Sequence of chain 3.A:
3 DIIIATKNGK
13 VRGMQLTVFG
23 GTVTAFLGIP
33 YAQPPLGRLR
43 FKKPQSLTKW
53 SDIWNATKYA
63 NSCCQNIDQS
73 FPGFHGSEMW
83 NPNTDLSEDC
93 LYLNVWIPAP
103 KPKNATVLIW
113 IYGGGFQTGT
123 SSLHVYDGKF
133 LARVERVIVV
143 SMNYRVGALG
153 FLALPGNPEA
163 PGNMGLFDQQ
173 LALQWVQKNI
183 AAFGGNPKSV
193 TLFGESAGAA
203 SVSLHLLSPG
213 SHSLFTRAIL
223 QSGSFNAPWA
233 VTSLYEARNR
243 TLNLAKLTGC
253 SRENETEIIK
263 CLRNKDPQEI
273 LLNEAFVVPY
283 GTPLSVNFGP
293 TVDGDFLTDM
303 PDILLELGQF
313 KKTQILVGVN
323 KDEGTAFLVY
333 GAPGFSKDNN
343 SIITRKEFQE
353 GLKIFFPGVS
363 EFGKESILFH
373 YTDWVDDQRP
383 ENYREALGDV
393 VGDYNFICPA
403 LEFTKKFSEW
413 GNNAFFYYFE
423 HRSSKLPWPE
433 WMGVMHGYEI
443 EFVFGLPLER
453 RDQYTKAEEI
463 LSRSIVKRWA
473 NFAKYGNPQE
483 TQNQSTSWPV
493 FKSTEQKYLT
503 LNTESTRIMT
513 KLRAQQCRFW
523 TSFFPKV

This small molecule binds to this protein.
Small molecule (SMILES): O=C(/C=C/C=C/c1ccc2c(c1)OCO2)NCCCCCC[PH](c1ccccc1)(c1ccccc1)c1ccccc1

Binding-site contacts:
Ligand atom C18 contacts residue ASN68 of chain 3.A at 3.9 Å.
Ligand atom C39 contacts residue MET437 of chain 3.A at 3.7 Å (hydrophobic).
Ligand atom C28 contacts residue PHE329 of chain 3.A at 2.0 Å (hydrophobic).
Ligand atom C26 contacts residue PHE329 of chain 3.A at 3.9 Å (hydrophobic).
Ligand atom C32 contacts residue GLY115 of chain 3.A at 4.0 Å.
Ligand atom C25 contacts residue LEA1 of chain 3.K at 3.4 Å.
Ligand atom C39 contacts residue TRP430 of chain 3.A at 3.6 Å (hydrophobic).
Ligand atom C20 contacts residue ASP70 of chain 3.A at 3.8 Å.
Ligand atom C31 contacts residue TRP82 of chain 3.A at 3.8 Å (hydrophobic).
Ligand atom C33 contacts residue GLY115 of chain 3.A at 3.9 Å.
Ligand atom C28 contacts residue LEA1 of chain 3.K at 3.6 Å.
Ligand atom N16 contacts residue ILE69 of chain 3.A at 3.0 Å (h-bond).
Ligand atom C17 contacts residue ILE69 of chain 3.A at 3.9 Å (hydrophobic).
Ligand atom C38 contacts residue TYR332 of chain 3.A at 3.5 Å (hydrophobic).
Ligand atom C29 contacts residue PHE329 of chain 3.A at 3.2 Å (hydrophobic).
Ligand atom C37 contacts residue TYR332 of chain 3.A at 3.5 Å (hydrophobic).
Ligand atom C26 contacts residue LEA1 of chain 3.K at 3.1 Å.
Ligand atom C29 contacts residue LEA1 of chain 3.K at 3.9 Å.
Ligand atom C27 contacts residue PHE329 of chain 3.A at 2.5 Å (hydrophobic).
Ligand atom C41 contacts residue TRP82 of chain 3.A at 3.8 Å (hydrophobic).
Ligand atom C24 contacts residue LEA1 of chain 3.K at 3.9 Å.
Ligand atom C35 contacts residue HIS438 of chain 3.A at 3.9 Å.
Ligand atom C27 contacts residue LEA1 of chain 3.K at 3.3 Å.
Ligand atom C34 contacts residue SER198 of chain 3.A at 3.5 Å.
Ligand atom C33 contacts residue SER198 of chain 3.A at 4.0 Å.
Ligand atom C19 contacts residue ASP70 of chain 3.A at 3.7 Å.
Ligand atom C35 contacts residue LEA1 of chain 3.K at 3.9 Å.
Ligand atom C33 contacts residue GLY116 of chain 3.A at 3.8 Å.
Ligand atom N16 contacts residue ASN68 of chain 3.A at 3.4 Å (h-bond).
Ligand atom C38 contacts residue TRP430 of chain 3.A at 3.5 Å (hydrophobic).
Ligand atom C40 contacts residue TYR440 of chain 3.A at 3.9 Å (hydrophobic).
Ligand atom C39 contacts residue ALA328 of chain 3.A at 3.9 Å (hydrophobic).
Ligand atom C32 contacts residue TYR128 of chain 3.A at 3.8 Å (hydrophobic).
Ligand atom C18 contacts residue THR120 of chain 3.A at 4.0 Å.
Ligand atom C33 contacts residue GLU197 of chain 3.A at 3.3 Å.
Ligand atom C40 contacts residue TRP82 of chain 3.A at 3.7 Å (hydrophobic).
Ligand atom C33 contacts residue TYR128 of chain 3.A at 3.9 Å (hydrophobic).
Ligand atom C40 contacts residue HIS438 of chain 3.A at 3.5 Å.
Ligand atom C34 contacts residue GLU197 of chain 3.A at 3.3 Å.
Ligand atom C32 contacts residue TRP82 of chain 3.A at 3.5 Å (hydrophobic).